Sequence of chain 4.A:
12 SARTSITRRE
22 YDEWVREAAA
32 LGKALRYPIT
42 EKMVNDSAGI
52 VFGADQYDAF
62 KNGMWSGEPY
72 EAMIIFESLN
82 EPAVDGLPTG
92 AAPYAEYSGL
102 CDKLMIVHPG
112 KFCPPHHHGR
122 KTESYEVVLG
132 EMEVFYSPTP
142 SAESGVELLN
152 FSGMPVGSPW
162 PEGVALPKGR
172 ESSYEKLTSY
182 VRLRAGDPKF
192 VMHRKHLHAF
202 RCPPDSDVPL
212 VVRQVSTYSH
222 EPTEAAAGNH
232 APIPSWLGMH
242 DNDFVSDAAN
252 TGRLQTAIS

Binding-site contacts:
Ligand atom O3 contacts residue LYS104 of chain 4.A at 2.8 Å (salt-bridge).
Ligand atom O1 contacts residue PHE201 of chain 4.A at 3.9 Å.
Ligand atom C2 contacts residue CO1 of chain 4.B at 2.9 Å.
Ligand atom C5 contacts residue ILE76 of chain 4.A at 3.8 Å (hydrophobic).
Ligand atom C2 contacts residue LYS122 of chain 4.A at 3.8 Å.
Ligand atom O4 contacts residue GLU222 of chain 4.A at 2.7 Å (salt-bridge).
Ligand atom C4 contacts residue ARG254 of chain 4.A at 3.2 Å.
Ligand atom O1 contacts residue HIS117 of chain 4.A at 3.1 Å (h-bond).
Ligand atom O4 contacts residue ARG254 of chain 4.A at 3.5 Å (salt-bridge).
Ligand atom O2 contacts residue GLU124 of chain 4.A at 2.7 Å (salt-bridge).
Ligand atom C1 contacts residue GLN215 of chain 4.A at 3.7 Å.
Ligand atom O2 contacts residue LYS122 of chain 4.A at 3.0 Å (salt-bridge).
Ligand atom O3 contacts residue LYS122 of chain 4.A at 3.3 Å (salt-bridge).
Ligand atom C3 contacts residue ILE76 of chain 4.A at 3.9 Å (hydrophobic).
Ligand atom C1 contacts residue HIS117 of chain 4.A at 3.9 Å.
Ligand atom C4 contacts residue ILE76 of chain 4.A at 3.7 Å (hydrophobic).
Ligand atom C2 contacts residue GLN215 of chain 4.A at 3.5 Å.
Ligand atom O2 contacts residue HIS119 of chain 4.A at 2.9 Å (h-bond).
Ligand atom C1 contacts residue PHE201 of chain 4.A at 3.8 Å (hydrophobic).
Ligand atom O5 contacts residue ARG254 of chain 4.A at 2.6 Å (salt-bridge).
Ligand atom C3 contacts residue LYS104 of chain 4.A at 3.8 Å.
Ligand atom O1 contacts residue CO1 of chain 4.B at 2.1 Å.
Ligand atom C1 contacts residue CYS114 of chain 4.A at 3.9 Å (hydrophobic).
Ligand atom C4 contacts residue GLU222 of chain 4.A at 3.5 Å.
Ligand atom C1 contacts residue CO1 of chain 4.B at 3.0 Å.
Ligand atom O1 contacts residue HIS199 of chain 4.A at 2.8 Å (h-bond).
Ligand atom C1 contacts residue GLU124 of chain 4.A at 3.5 Å.
Ligand atom O4 contacts residue LYS104 of chain 4.A at 3.8 Å.
Ligand atom C4 contacts residue LYS104 of chain 4.A at 3.7 Å.
Ligand atom C2 contacts residue HIS117 of chain 4.A at 3.9 Å.
Ligand atom O1 contacts residue GLU124 of chain 4.A at 2.8 Å (salt-bridge).
Ligand atom O5 contacts residue GLU222 of chain 4.A at 3.6 Å (salt-bridge).
Ligand atom C3 contacts residue GLN215 of chain 4.A at 3.2 Å.
Ligand atom O2 contacts residue CO1 of chain 4.B at 2.2 Å.
Ligand atom C3 contacts residue LYS122 of chain 4.A at 3.9 Å.
Ligand atom C5 contacts residue ARG254 of chain 4.A at 3.4 Å.
Ligand atom C2 contacts residue GLU124 of chain 4.A at 3.5 Å.
Ligand atom O3 contacts residue GLN215 of chain 4.A at 2.5 Å (h-bond).
Ligand atom O4 contacts residue LYS122 of chain 4.A at 3.2 Å (salt-bridge).
Ligand atom O2 contacts residue HIS117 of chain 4.A at 3.5 Å (h-bond).

This small molecule binds to this protein.
Small molecule (SMILES): O=C(CO)[C@@H](O)[C@@H](O)CO